Sequence of chain 6.D:
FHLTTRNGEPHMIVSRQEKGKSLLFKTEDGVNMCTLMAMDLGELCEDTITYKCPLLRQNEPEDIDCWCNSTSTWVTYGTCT

A protein and the small-molecule ligand that binds it are described below.
Small molecule (SMILES): CC(=O)N[C@@H]1[C@@H](O)[C@H](O)[C@@H](CO)O[C@H]1O

Binding-site contacts:
Ligand atom O1 contacts residue SER70 of chain 6.D at 4.2 Å.
Ligand atom O1 contacts residue ASN69 of chain 6.D at 2.1 Å (h-bond).
Ligand atom C5 contacts residue VAL31 of chain 6.D at 4.2 Å (hydrophobic).
Ligand atom C6 contacts residue LEU24 of chain 6.D at 4.5 Å (hydrophobic).
Ligand atom O4 contacts residue NAG1 of chain 6.X at 3.0 Å.
Ligand atom C6 contacts residue ASN69 of chain 6.D at 4.4 Å.
Ligand atom O7 contacts residue ASN69 of chain 6.D at 3.8 Å.
Ligand atom O5 contacts residue ASN69 of chain 6.D at 2.8 Å (h-bond).
Ligand atom O3 contacts residue VAL31 of chain 6.D at 3.6 Å.
Ligand atom C2 contacts residue ASN69 of chain 6.D at 4.2 Å.
Ligand atom O1 contacts residue VAL31 of chain 6.D at 3.4 Å (h-bond).
Ligand atom C3 contacts residue VAL31 of chain 6.D at 3.0 Å (hydrophobic).
Ligand atom C5 contacts residue ASN69 of chain 6.D at 3.7 Å.
Ligand atom C8 contacts residue SER70 of chain 6.D at 3.7 Å.
Ligand atom C5 contacts residue MET33 of chain 6.D at 3.7 Å (hydrophobic).
Ligand atom C4 contacts residue NAG1 of chain 6.X at 3.2 Å.
Ligand atom O5 contacts residue MET33 of chain 6.D at 4.2 Å.
Ligand atom O6 contacts residue NAG1 of chain 6.X at 3.0 Å.
Ligand atom O4 contacts residue VAL31 of chain 6.D at 3.3 Å.
Ligand atom O3 contacts residue NAG1 of chain 6.X at 2.6 Å (h-bond).
Ligand atom C3 contacts residue NAG1 of chain 6.X at 3.7 Å.
Ligand atom N2 contacts residue VAL31 of chain 6.D at 4.0 Å.
Ligand atom C6 contacts residue NAG1 of chain 6.X at 4.3 Å.
Ligand atom C5 contacts residue NAG1 of chain 6.X at 4.4 Å.
Ligand atom N2 contacts residue ASN69 of chain 6.D at 4.3 Å.
Ligand atom C4 contacts residue VAL31 of chain 6.D at 3.8 Å (hydrophobic).
Ligand atom C8 contacts residue ASN69 of chain 6.D at 3.4 Å.
Ligand atom C6 contacts residue MET33 of chain 6.D at 3.5 Å (hydrophobic).
Ligand atom C7 contacts residue ASN69 of chain 6.D at 3.8 Å.
Ligand atom C7 contacts residue SER70 of chain 6.D at 4.4 Å.
Ligand atom C2 contacts residue VAL31 of chain 6.D at 4.0 Å (hydrophobic).
Ligand atom O1 contacts residue MET33 of chain 6.D at 3.9 Å.
Ligand atom C1 contacts residue ASN69 of chain 6.D at 2.7 Å.
Ligand atom C8 contacts residue ARG57 of chain 6.D at 4.2 Å.
Ligand atom C1 contacts residue VAL31 of chain 6.D at 4.3 Å (hydrophobic).